The protein below binds the small molecule below.
Small molecule (SMILES): C[C@H](CCC(=O)O)[C@H]1CC[C@H]2[C@@H]3CC[C@@H]4C[C@H](O)CC[C@]4(C)[C@H]3C[C@H](O)[C@]12C

Sequence of chain 2.A:
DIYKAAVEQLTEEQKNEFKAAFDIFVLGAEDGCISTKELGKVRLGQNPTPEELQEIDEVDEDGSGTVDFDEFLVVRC

Sequence of chain 2.B:
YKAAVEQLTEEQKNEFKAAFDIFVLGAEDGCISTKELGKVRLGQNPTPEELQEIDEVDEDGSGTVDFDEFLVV

Binding-site contacts:
Ligand atom C8 contacts residue PHE20 of chain 2.B at 4.5 Å (hydrophobic).
Ligand atom C9 contacts residue PHE20 of chain 2.B at 4.3 Å (hydrophobic).
Ligand atom C24 contacts residue LYS21 of chain 2.B at 4.0 Å.
Ligand atom C18 contacts residue LYS17 of chain 2.B at 4.2 Å.
Ligand atom C16 contacts residue VAL82 of chain 2.A at 3.6 Å (hydrophobic).
Ligand atom C6 contacts residue LYS17 of chain 2.B at 4.5 Å.
Ligand atom C21 contacts residue VAL82 of chain 2.A at 4.5 Å (hydrophobic).
Ligand atom C5 contacts residue LYS17 of chain 2.B at 3.7 Å.
Ligand atom C23 contacts residue ARG83 of chain 2.A at 4.0 Å.
Ligand atom O2 contacts residue VAL9 of chain 2.B at 4.4 Å.
Ligand atom C20 contacts residue PHE20 of chain 2.B at 4.3 Å (hydrophobic).
Ligand atom C19 contacts residue LYS21 of chain 2.B at 4.2 Å.
Ligand atom C20 contacts residue LYS21 of chain 2.B at 3.9 Å.
Ligand atom C15 contacts residue VAL82 of chain 2.A at 3.8 Å (hydrophobic).
Ligand atom C20 contacts residue LYS17 of chain 2.B at 4.4 Å.
Ligand atom O3 contacts residue ARG83 of chain 2.A at 2.9 Å (salt-bridge).
Ligand atom C23 contacts residue VAL79 of chain 2.A at 4.3 Å (hydrophobic).
Ligand atom O4 contacts residue ARG83 of chain 2.A at 3.8 Å.
Ligand atom C16 contacts residue PHE24 of chain 2.B at 4.0 Å (hydrophobic).
Ligand atom O3 contacts residue VAL79 of chain 2.A at 3.5 Å.
Ligand atom C7 contacts residue PHE20 of chain 2.B at 4.5 Å (hydrophobic).
Ligand atom C1 contacts residue VAL9 of chain 2.B at 4.3 Å (hydrophobic).
Ligand atom C21 contacts residue PHE24 of chain 2.B at 4.4 Å (hydrophobic).
Ligand atom C18 contacts residue PHE20 of chain 2.B at 3.9 Å (hydrophobic).
Ligand atom C15 contacts residue PHE24 of chain 2.B at 4.5 Å (hydrophobic).